Sequence of chain 1.C:
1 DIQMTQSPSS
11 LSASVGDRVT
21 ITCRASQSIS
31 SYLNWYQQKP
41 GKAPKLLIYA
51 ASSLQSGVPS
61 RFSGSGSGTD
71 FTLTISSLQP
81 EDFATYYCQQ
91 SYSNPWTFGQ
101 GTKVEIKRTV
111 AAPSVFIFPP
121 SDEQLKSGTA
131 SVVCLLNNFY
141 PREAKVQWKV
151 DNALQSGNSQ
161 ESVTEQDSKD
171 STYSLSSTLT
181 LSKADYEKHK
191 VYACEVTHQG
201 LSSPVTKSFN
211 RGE

A protein and the small-molecule ligand that binds it are described below.
Small molecule (SMILES): CC(=O)N[C@@H]1[C@@H](O)[C@H](O)[C@@H](CO)O[C@H]1O

Binding-site contacts:
Ligand atom C7 contacts residue PHE37 of chain 1.B at 4.3 Å (hydrophobic).
Ligand atom C2 contacts residue ASN13 of chain 1.B at 2.5 Å.
Ligand atom N2 contacts residue ASN13 of chain 1.B at 2.9 Å (h-bond).
Ligand atom O7 contacts residue PHE8 of chain 1.B at 4.5 Å.
Ligand atom O7 contacts residue PHE12 of chain 1.B at 4.2 Å.
Ligand atom O7 contacts residue PHE37 of chain 1.B at 3.6 Å.
Ligand atom C3 contacts residue ASN13 of chain 1.B at 3.8 Å.
Ligand atom O6 contacts residue ASP1 of chain 1.C at 3.3 Å (salt-bridge).
Ligand atom C5 contacts residue ASN13 of chain 1.B at 3.7 Å.
Ligand atom O7 contacts residue ASN13 of chain 1.B at 4.4 Å.
Ligand atom C1 contacts residue ASN13 of chain 1.B at 1.4 Å.
Ligand atom C8 contacts residue ASN13 of chain 1.B at 3.9 Å.
Ligand atom O5 contacts residue ASN13 of chain 1.B at 2.4 Å (h-bond).
Ligand atom C6 contacts residue ASP1 of chain 1.C at 4.0 Å.
Ligand atom C7 contacts residue ASN13 of chain 1.B at 3.6 Å.
Ligand atom C4 contacts residue ASN13 of chain 1.B at 4.3 Å.
Ligand atom C8 contacts residue PHE37 of chain 1.B at 4.3 Å (hydrophobic).

Sequence of chain 1.B:
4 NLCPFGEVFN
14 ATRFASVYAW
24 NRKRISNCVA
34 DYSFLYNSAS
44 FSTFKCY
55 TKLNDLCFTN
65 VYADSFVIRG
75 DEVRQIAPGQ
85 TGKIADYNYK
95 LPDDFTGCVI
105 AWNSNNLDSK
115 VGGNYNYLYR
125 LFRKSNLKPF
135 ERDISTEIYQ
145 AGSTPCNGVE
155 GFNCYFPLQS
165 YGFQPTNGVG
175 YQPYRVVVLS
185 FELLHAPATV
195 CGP